Sequence of chain 1.H:
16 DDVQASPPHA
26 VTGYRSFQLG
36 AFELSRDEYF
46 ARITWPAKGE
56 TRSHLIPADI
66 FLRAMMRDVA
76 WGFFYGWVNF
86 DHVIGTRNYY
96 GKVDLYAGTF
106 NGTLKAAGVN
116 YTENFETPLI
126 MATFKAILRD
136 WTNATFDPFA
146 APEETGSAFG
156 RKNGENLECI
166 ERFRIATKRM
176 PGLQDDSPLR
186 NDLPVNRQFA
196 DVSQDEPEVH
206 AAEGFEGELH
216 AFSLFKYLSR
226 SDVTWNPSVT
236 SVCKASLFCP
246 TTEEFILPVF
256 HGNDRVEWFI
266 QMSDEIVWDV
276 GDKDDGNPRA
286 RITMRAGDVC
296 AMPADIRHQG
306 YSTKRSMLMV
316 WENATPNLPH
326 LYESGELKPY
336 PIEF

The protein below binds the small molecule below.
Small molecule (SMILES): N#Cc1ccc(O)cc1

Binding-site contacts:
Ligand atom NAA contacts residue PHE264 of chain 1.H at 4.2 Å.
Ligand atom OAB contacts residue THR246 of chain 1.H at 3.4 Å.
Ligand atom CAD contacts residue TRP230 of chain 1.H at 4.3 Å (hydrophobic).
Ligand atom CAE contacts residue GLU248 of chain 1.H at 3.3 Å.
Ligand atom CAI contacts residue PHE264 of chain 1.H at 4.3 Å (hydrophobic).
Ligand atom CAC contacts residue CD1 of chain 1.O at 3.5 Å.
Ligand atom CAE contacts residue LEU313 of chain 1.H at 3.9 Å (hydrophobic).
Ligand atom NAA contacts residue GLU262 of chain 1.H at 3.5 Å (salt-bridge).
Ligand atom NAA contacts residue HIS303 of chain 1.H at 3.5 Å (h-bond).
Ligand atom NAA contacts residue PHE79 of chain 1.H at 3.8 Å.
Ligand atom CAH contacts residue PRO232 of chain 1.H at 3.7 Å (hydrophobic).
Ligand atom CAH contacts residue TRP230 of chain 1.H at 3.8 Å (hydrophobic).
Ligand atom CAH contacts residue GLU248 of chain 1.H at 3.4 Å.
Ligand atom NAA contacts residue HIS256 of chain 1.H at 3.2 Å (h-bond).
Ligand atom OAB contacts residue ASN231 of chain 1.H at 3.7 Å.
Ligand atom CAG contacts residue TRP273 of chain 1.H at 3.7 Å (hydrophobic).
Ligand atom CAI contacts residue LEU252 of chain 1.H at 4.2 Å (hydrophobic).
Ligand atom CAF contacts residue PHE79 of chain 1.H at 4.2 Å (hydrophobic).
Ligand atom CAF contacts residue LEU252 of chain 1.H at 3.7 Å (hydrophobic).
Ligand atom CAF contacts residue PRO232 of chain 1.H at 4.3 Å (hydrophobic).
Ligand atom OAB contacts residue GLU248 of chain 1.H at 2.7 Å (salt-bridge).
Ligand atom CAC contacts residue GLU262 of chain 1.H at 4.4 Å.
Ligand atom OAB contacts residue PRO232 of chain 1.H at 3.7 Å.
Ligand atom CAD contacts residue TRP76 of chain 1.H at 3.7 Å (hydrophobic).
Ligand atom CAE contacts residue VAL315 of chain 1.H at 4.0 Å (hydrophobic).
Ligand atom CAG contacts residue PHE264 of chain 1.H at 3.7 Å (hydrophobic).
Ligand atom NAA contacts residue CD1 of chain 1.O at 2.3 Å.
Ligand atom CAD contacts residue PRO232 of chain 1.H at 3.7 Å (hydrophobic).
Ligand atom CAH contacts residue LEU252 of chain 1.H at 4.1 Å (hydrophobic).
Ligand atom CAG contacts residue VAL315 of chain 1.H at 4.3 Å (hydrophobic).
Ligand atom CAE contacts residue TRP230 of chain 1.H at 4.0 Å (hydrophobic).
Ligand atom CAD contacts residue LEU252 of chain 1.H at 3.7 Å (hydrophobic).
Ligand atom CAC contacts residue HIS303 of chain 1.H at 4.3 Å.
Ligand atom CAH contacts residue THR246 of chain 1.H at 4.3 Å.
Ligand atom OAB contacts residue TRP230 of chain 1.H at 3.3 Å.
Ligand atom CAC contacts residue PHE79 of chain 1.H at 4.0 Å (hydrophobic).
Ligand atom CAC contacts residue PHE264 of chain 1.H at 4.0 Å (hydrophobic).
Ligand atom CAE contacts residue TRP273 of chain 1.H at 4.2 Å (hydrophobic).
Ligand atom CAC contacts residue HIS256 of chain 1.H at 4.2 Å.
Ligand atom CAF contacts residue TRP76 of chain 1.H at 3.9 Å (hydrophobic).